Binding-site contacts:
Ligand atom C8 contacts residue ASN103 of chain 24.C at 4.5 Å.
Ligand atom C2 contacts residue ASN153 of chain 24.A at 2.5 Å.
Ligand atom C6 contacts residue HIS158 of chain 24.A at 3.8 Å.
Ligand atom O5 contacts residue THR155 of chain 24.A at 4.3 Å.
Ligand atom O5 contacts residue HIS149 of chain 24.A at 4.1 Å.
Ligand atom C8 contacts residue TRP101 of chain 24.C at 3.6 Å (hydrophobic).
Ligand atom O3 contacts residue HIS149 of chain 24.A at 4.4 Å.
Ligand atom O7 contacts residue HIS149 of chain 24.A at 3.3 Å.
Ligand atom C7 contacts residue ASN153 of chain 24.A at 3.7 Å.
Ligand atom O5 contacts residue LYS157 of chain 24.A at 4.5 Å.
Ligand atom C5 contacts residue ASN153 of chain 24.A at 3.7 Å.
Ligand atom C8 contacts residue GLY102 of chain 24.C at 3.3 Å.
Ligand atom O5 contacts residue ASN153 of chain 24.A at 2.4 Å (h-bond).
Ligand atom C7 contacts residue HIS149 of chain 24.A at 4.2 Å.
Ligand atom O6 contacts residue LYS157 of chain 24.A at 3.8 Å.
Ligand atom O5 contacts residue HIS158 of chain 24.A at 3.1 Å.
Ligand atom C3 contacts residue ASN153 of chain 24.A at 3.8 Å.
Ligand atom C2 contacts residue HIS149 of chain 24.A at 3.6 Å.
Ligand atom C1 contacts residue ASN153 of chain 24.A at 1.4 Å.
Ligand atom C1 contacts residue THR155 of chain 24.A at 3.9 Å.
Ligand atom C1 contacts residue HIS158 of chain 24.A at 4.0 Å.
Ligand atom C5 contacts residue HIS158 of chain 24.A at 4.1 Å.
Ligand atom C1 contacts residue HIS149 of chain 24.A at 4.0 Å.
Ligand atom C5 contacts residue LYS157 of chain 24.A at 4.1 Å.
Ligand atom N2 contacts residue HIS149 of chain 24.A at 4.3 Å.
Ligand atom O7 contacts residue ASN153 of chain 24.A at 4.0 Å.
Ligand atom C4 contacts residue ASN153 of chain 24.A at 4.2 Å.
Ligand atom C6 contacts residue LYS157 of chain 24.A at 3.8 Å.
Ligand atom N2 contacts residue ASN153 of chain 24.A at 2.9 Å (h-bond).

This protein binds this small molecule.
Small molecule (SMILES): CC(=O)N[C@@H]1[C@@H](O)[C@H](O)[C@@H](CO)O[C@H]1O

Sequence of chain 24.A:
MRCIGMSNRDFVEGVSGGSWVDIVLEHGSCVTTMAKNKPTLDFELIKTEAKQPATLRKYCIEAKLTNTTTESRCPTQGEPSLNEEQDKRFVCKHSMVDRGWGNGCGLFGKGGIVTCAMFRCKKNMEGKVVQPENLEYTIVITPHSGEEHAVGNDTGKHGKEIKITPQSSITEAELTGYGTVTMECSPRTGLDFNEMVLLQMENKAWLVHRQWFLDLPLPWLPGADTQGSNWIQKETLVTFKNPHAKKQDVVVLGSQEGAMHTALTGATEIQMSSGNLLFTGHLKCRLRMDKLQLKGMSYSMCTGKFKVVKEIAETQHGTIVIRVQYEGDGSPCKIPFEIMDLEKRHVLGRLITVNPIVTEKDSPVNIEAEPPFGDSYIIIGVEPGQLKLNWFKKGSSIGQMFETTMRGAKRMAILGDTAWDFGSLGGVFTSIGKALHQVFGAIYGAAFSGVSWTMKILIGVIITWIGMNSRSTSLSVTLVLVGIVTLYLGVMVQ

Sequence of chain 24.C:
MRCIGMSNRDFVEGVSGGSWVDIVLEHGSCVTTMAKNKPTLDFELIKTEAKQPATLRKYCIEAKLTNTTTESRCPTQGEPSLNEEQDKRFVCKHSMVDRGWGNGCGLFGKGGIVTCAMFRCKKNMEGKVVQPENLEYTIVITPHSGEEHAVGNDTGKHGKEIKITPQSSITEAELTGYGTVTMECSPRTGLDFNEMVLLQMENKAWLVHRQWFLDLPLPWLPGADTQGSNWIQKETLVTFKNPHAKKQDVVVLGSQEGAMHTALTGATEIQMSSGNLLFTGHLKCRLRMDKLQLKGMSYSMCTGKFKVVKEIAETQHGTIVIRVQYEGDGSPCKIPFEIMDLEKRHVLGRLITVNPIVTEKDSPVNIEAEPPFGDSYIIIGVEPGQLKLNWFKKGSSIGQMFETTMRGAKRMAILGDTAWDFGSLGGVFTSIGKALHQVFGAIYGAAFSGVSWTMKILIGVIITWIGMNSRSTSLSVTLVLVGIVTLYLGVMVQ